Sequence of chain 1.B:
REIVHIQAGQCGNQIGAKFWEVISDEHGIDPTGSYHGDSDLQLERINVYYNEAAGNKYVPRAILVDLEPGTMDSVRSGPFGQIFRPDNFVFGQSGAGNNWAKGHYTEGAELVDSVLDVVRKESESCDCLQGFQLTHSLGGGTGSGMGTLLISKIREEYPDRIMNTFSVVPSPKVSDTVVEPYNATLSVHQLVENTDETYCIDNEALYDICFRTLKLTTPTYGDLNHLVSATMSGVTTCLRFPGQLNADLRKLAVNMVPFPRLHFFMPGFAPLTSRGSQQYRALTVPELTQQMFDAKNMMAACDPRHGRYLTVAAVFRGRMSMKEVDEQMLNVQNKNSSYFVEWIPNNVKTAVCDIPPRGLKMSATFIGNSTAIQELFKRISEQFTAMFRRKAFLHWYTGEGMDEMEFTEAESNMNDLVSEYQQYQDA

Binding-site contacts:
Ligand atom C2' contacts residue PHE167 of chain 1.B at 3.5 Å (hydrophobic).
Ligand atom C9 contacts residue GLU198 of chain 1.B at 3.4 Å.
Ligand atom C17 contacts residue LEU250 of chain 1.B at 3.5 Å (hydrophobic).
Ligand atom C1' contacts residue GLN134 of chain 1.B at 3.6 Å.
Ligand atom N3 contacts residue GLU198 of chain 1.B at 2.9 Å (salt-bridge).
Ligand atom C6 contacts residue ALA314 of chain 1.B at 3.3 Å (hydrophobic).
Ligand atom C1' contacts residue PHE167 of chain 1.B at 3.7 Å (hydrophobic).
Ligand atom N2 contacts residue GLU198 of chain 1.B at 2.7 Å (salt-bridge).
Ligand atom C25 contacts residue MET233 of chain 1.B at 3.6 Å (hydrophobic).
Ligand atom C4' contacts residue PHE167 of chain 1.B at 3.6 Å (hydrophobic).
Ligand atom O5' contacts residue GLN134 of chain 1.B at 3.5 Å (h-bond).
Ligand atom C10 contacts residue GLU198 of chain 1.B at 3.5 Å.
Ligand atom C14 contacts residue TYR200 of chain 1.B at 3.5 Å (hydrophobic).
Ligand atom OP3 contacts residue THR136 of chain 1.B at 3.0 Å.
Ligand atom C9 contacts residue MET257 of chain 1.B at 3.3 Å (hydrophobic).
Ligand atom N2 contacts residue LEU253 of chain 1.B at 3.6 Å.
Ligand atom C9 contacts residue LEU253 of chain 1.B at 3.4 Å (hydrophobic).
Ligand atom OP3 contacts residue GLN134 of chain 1.B at 3.5 Å (h-bond).
Ligand atom C25 contacts residue GLN134 of chain 1.B at 3.3 Å.
Ligand atom C10 contacts residue TYR200 of chain 1.B at 3.4 Å (hydrophobic).
Ligand atom O5' contacts residue PHE20 of chain 1.B at 3.3 Å.
Ligand atom N1 contacts residue ALA314 of chain 1.B at 3.6 Å.
Ligand atom C18 contacts residue LEU240 of chain 1.B at 3.3 Å (hydrophobic).
Ligand atom C25 contacts residue PHE20 of chain 1.B at 3.2 Å (hydrophobic).
Ligand atom C7 contacts residue MET257 of chain 1.B at 3.6 Å (hydrophobic).
Ligand atom N1 contacts residue MET257 of chain 1.B at 3.5 Å.
Ligand atom C5' contacts residue GLN134 of chain 1.B at 3.5 Å.
Ligand atom C2' contacts residue THR166 of chain 1.B at 3.7 Å.
Ligand atom O3' contacts residue TYR200 of chain 1.B at 3.6 Å.
Ligand atom C4 contacts residue VAL236 of chain 1.B at 3.1 Å (hydrophobic).
Ligand atom C22 contacts residue GLN134 of chain 1.B at 3.5 Å.
Ligand atom C18 contacts residue LEU250 of chain 1.B at 3.5 Å (hydrophobic).
Ligand atom CAB contacts residue ALA314 of chain 1.B at 3.4 Å (hydrophobic).
Ligand atom C2 contacts residue VAL316 of chain 1.B at 3.6 Å (hydrophobic).
Ligand atom N3 contacts residue TYR200 of chain 1.B at 2.9 Å (h-bond).
Ligand atom C4 contacts residue TYR200 of chain 1.B at 3.3 Å (hydrophobic).
Ligand atom C16 contacts residue GLN134 of chain 1.B at 3.4 Å.
Ligand atom C1' contacts residue LEU135 of chain 1.B at 3.5 Å (hydrophobic).
Ligand atom C3' contacts residue PHE167 of chain 1.B at 3.4 Å (hydrophobic).
Ligand atom C2' contacts residue GLN134 of chain 1.B at 3.6 Å.

This protein binds this small molecule.
Small molecule (SMILES): c1cc(CNc2cc3c(cn2)[nH]c2ccccc23)cc(Oc2ccc3c(c2)OCO3)c1